Sequence of chain 7.A:
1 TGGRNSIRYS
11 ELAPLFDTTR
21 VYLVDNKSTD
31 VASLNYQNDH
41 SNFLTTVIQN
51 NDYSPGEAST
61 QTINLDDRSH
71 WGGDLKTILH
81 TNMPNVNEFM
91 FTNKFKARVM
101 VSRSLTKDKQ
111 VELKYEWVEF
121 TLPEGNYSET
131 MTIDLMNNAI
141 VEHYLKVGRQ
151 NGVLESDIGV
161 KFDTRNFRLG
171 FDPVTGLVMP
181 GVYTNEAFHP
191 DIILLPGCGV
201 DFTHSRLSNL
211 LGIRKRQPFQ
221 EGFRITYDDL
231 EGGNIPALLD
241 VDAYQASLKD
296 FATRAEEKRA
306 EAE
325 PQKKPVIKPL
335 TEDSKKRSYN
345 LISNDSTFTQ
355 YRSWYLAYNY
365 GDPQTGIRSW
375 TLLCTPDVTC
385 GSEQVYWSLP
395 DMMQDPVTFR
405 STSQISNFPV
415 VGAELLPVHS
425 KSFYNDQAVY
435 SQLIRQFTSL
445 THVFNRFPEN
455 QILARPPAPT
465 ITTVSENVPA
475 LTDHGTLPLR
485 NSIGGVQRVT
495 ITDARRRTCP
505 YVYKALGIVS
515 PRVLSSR

Binding-site contacts:
Ligand atom O1S contacts residue ARG98 of chain 7.A at 3.6 Å.
Ligand atom C3 contacts residue ARG224 of chain 7.A at 3.5 Å.
Ligand atom C3 contacts residue TRP117 of chain 7.A at 3.5 Å (hydrophobic).
Ligand atom O1S contacts residue ASP228 of chain 7.A at 3.6 Å.
Ligand atom S1 contacts residue ARG98 of chain 7.A at 4.4 Å.
Ligand atom O1S contacts residue THR226 of chain 7.A at 4.3 Å.
Ligand atom C1 contacts residue ARG224 of chain 7.A at 3.8 Å.
Ligand atom C14 contacts residue ARG224 of chain 7.A at 4.5 Å.
Ligand atom N1 contacts residue TRP117 of chain 7.A at 4.1 Å.
Ligand atom C3 contacts residue ARG98 of chain 7.A at 3.2 Å.
Ligand atom O3S contacts residue THR226 of chain 7.A at 4.0 Å.
Ligand atom C13 contacts residue ARG224 of chain 7.A at 4.2 Å.
Ligand atom C1 contacts residue ARG98 of chain 7.A at 3.2 Å.
Ligand atom C15 contacts residue ARG224 of chain 7.A at 3.3 Å.
Ligand atom C2 contacts residue ARG98 of chain 7.A at 3.4 Å.
Ligand atom C15 contacts residue TRP117 of chain 7.A at 4.2 Å (hydrophobic).
Ligand atom C16 contacts residue TRP117 of chain 7.A at 3.7 Å (hydrophobic).
Ligand atom C2 contacts residue ARG224 of chain 7.A at 3.8 Å.
Ligand atom C16 contacts residue ARG224 of chain 7.A at 4.0 Å.
Ligand atom N1 contacts residue ARG98 of chain 7.A at 4.3 Å.
Ligand atom N1 contacts residue ARG224 of chain 7.A at 4.2 Å.

This protein binds this small molecule.
Small molecule (SMILES): CCCCCCCCCCCC[N+](C)(C)CCCS(=O)(=O)O